Binding-site contacts:
Ligand atom C5 contacts residue ASN33 of chain 1.B at 3.7 Å.
Ligand atom C8 contacts residue ASN33 of chain 1.B at 4.3 Å.
Ligand atom C7 contacts residue GLU27 of chain 1.B at 4.3 Å.
Ligand atom C6 contacts residue GLN31 of chain 1.B at 4.3 Å.
Ligand atom O5 contacts residue GLU27 of chain 1.B at 4.2 Å.
Ligand atom O4 contacts residue GLU27 of chain 1.B at 4.2 Å.
Ligand atom O7 contacts residue ASN33 of chain 1.B at 2.9 Å (h-bond).
Ligand atom C3 contacts residue ASN33 of chain 1.B at 3.8 Å.
Ligand atom C1 contacts residue ASN33 of chain 1.B at 1.4 Å.
Ligand atom C2 contacts residue GLU27 of chain 1.B at 4.1 Å.
Ligand atom C8 contacts residue THR25 of chain 1.B at 3.5 Å.
Ligand atom C8 contacts residue PRO135 of chain 1.B at 3.5 Å (hydrophobic).
Ligand atom O5 contacts residue ASN33 of chain 1.B at 2.4 Å (h-bond).
Ligand atom C7 contacts residue TYR26 of chain 1.B at 4.3 Å (hydrophobic).
Ligand atom O7 contacts residue GLU27 of chain 1.B at 3.1 Å (salt-bridge).
Ligand atom O3 contacts residue GLU27 of chain 1.B at 4.1 Å.
Ligand atom C2 contacts residue ASN33 of chain 1.B at 2.4 Å.
Ligand atom C7 contacts residue THR25 of chain 1.B at 4.0 Å.
Ligand atom C4 contacts residue GLU27 of chain 1.B at 3.7 Å.
Ligand atom C3 contacts residue GLU27 of chain 1.B at 4.4 Å.
Ligand atom O7 contacts residue THR25 of chain 1.B at 3.6 Å (h-bond).
Ligand atom O6 contacts residue GLN31 of chain 1.B at 3.4 Å (h-bond).
Ligand atom O7 contacts residue TYR26 of chain 1.B at 3.1 Å.
Ligand atom C4 contacts residue ASN33 of chain 1.B at 4.2 Å.
Ligand atom C6 contacts residue GLU27 of chain 1.B at 4.2 Å.
Ligand atom C7 contacts residue ASN33 of chain 1.B at 3.1 Å.
Ligand atom O5 contacts residue THR32 of chain 1.B at 4.0 Å.
Ligand atom N2 contacts residue ASN33 of chain 1.B at 2.9 Å (h-bond).

Sequence of chain 1.B:
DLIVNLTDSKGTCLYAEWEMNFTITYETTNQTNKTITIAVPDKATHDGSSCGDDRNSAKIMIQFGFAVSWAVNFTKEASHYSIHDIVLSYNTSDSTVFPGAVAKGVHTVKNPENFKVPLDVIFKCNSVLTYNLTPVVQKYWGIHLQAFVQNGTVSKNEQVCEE

This protein binds this small molecule.
Small molecule (SMILES): CC(=O)N[C@@H]1[C@@H](O)[C@H](O)[C@@H](CO)O[C@H]1O